A protein and the small-molecule ligand that binds it are described below.
Small molecule (SMILES): CC(=O)N[C@@H]1[C@@H](O)[C@H](O)[C@@H](CO)O[C@H]1O

Sequence of chain 21.C:
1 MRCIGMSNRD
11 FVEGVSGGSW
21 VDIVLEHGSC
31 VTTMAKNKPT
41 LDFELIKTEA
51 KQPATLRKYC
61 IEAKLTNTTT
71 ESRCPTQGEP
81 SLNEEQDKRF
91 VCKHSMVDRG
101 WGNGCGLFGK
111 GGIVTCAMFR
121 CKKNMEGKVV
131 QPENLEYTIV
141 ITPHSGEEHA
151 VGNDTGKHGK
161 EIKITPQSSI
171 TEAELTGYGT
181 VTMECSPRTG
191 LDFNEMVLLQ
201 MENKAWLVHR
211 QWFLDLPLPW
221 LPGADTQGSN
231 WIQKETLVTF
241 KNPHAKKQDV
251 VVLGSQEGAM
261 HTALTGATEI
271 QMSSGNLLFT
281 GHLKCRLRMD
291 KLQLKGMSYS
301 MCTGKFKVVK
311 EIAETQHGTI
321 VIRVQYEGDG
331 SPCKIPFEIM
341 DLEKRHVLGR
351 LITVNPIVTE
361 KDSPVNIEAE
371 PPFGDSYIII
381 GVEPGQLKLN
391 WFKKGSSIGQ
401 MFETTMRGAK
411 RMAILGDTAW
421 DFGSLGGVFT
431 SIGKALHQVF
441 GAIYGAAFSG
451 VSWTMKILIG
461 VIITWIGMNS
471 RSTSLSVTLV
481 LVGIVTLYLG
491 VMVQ

Sequence of chain 21.A:
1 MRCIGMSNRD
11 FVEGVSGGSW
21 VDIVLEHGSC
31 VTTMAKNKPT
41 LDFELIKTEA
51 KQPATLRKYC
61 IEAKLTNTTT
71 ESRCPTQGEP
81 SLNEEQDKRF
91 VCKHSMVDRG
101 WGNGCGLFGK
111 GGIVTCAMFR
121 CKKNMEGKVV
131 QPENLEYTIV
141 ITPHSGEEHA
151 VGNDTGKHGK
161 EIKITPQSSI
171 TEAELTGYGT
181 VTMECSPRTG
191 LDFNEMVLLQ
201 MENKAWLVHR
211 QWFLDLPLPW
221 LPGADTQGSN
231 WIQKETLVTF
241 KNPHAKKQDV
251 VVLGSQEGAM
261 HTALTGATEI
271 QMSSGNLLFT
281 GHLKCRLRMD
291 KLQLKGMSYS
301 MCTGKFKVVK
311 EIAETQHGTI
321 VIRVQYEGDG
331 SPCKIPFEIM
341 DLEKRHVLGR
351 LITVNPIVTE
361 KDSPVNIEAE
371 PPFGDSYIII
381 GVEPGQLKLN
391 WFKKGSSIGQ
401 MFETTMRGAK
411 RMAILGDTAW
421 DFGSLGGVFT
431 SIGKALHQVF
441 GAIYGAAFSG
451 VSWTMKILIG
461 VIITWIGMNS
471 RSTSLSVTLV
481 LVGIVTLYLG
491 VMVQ

Binding-site contacts:
Ligand atom O6 contacts residue LYS157 of chain 21.C at 3.2 Å (salt-bridge).
Ligand atom C1 contacts residue HIS149 of chain 21.C at 3.4 Å.
Ligand atom C4 contacts residue HIS149 of chain 21.C at 4.0 Å.
Ligand atom O5 contacts residue ASN153 of chain 21.C at 2.4 Å (h-bond).
Ligand atom C4 contacts residue ASN153 of chain 21.C at 4.2 Å.
Ligand atom C7 contacts residue HIS149 of chain 21.C at 4.3 Å.
Ligand atom N2 contacts residue HIS149 of chain 21.C at 4.2 Å.
Ligand atom C6 contacts residue LYS157 of chain 21.C at 3.6 Å.
Ligand atom C2 contacts residue ASN153 of chain 21.C at 2.5 Å.
Ligand atom C3 contacts residue HIS149 of chain 21.C at 4.3 Å.
Ligand atom C8 contacts residue HIS149 of chain 21.C at 3.7 Å.
Ligand atom C5 contacts residue ASN153 of chain 21.C at 3.7 Å.
Ligand atom C1 contacts residue HIS158 of chain 21.C at 4.1 Å.
Ligand atom C5 contacts residue LYS157 of chain 21.C at 3.9 Å.
Ligand atom N2 contacts residue ASN153 of chain 21.C at 2.9 Å (h-bond).
Ligand atom O5 contacts residue HIS149 of chain 21.C at 3.5 Å.
Ligand atom O7 contacts residue GLY102 of chain 21.A at 3.0 Å (h-bond).
Ligand atom O5 contacts residue THR155 of chain 21.C at 4.5 Å.
Ligand atom C1 contacts residue ASN153 of chain 21.C at 1.4 Å.
Ligand atom C5 contacts residue HIS158 of chain 21.C at 4.0 Å.
Ligand atom C2 contacts residue HIS149 of chain 21.C at 3.6 Å.
Ligand atom C7 contacts residue GLY102 of chain 21.A at 4.1 Å.
Ligand atom C7 contacts residue ASN153 of chain 21.C at 3.6 Å.
Ligand atom O7 contacts residue ASN153 of chain 21.C at 4.5 Å.
Ligand atom C6 contacts residue HIS158 of chain 21.C at 3.7 Å.
Ligand atom O5 contacts residue HIS158 of chain 21.C at 3.1 Å.
Ligand atom C5 contacts residue HIS149 of chain 21.C at 4.2 Å.
Ligand atom O3 contacts residue HIS149 of chain 21.C at 4.0 Å.
Ligand atom O4 contacts residue LYS157 of chain 21.C at 4.5 Å.
Ligand atom C1 contacts residue THR155 of chain 21.C at 3.8 Å.
Ligand atom C3 contacts residue ASN153 of chain 21.C at 3.8 Å.
Ligand atom C8 contacts residue TRP101 of chain 21.A at 4.4 Å (hydrophobic).
Ligand atom C8 contacts residue ASN153 of chain 21.C at 4.0 Å.
Ligand atom O7 contacts residue TRP101 of chain 21.A at 3.8 Å.